A small-molecule ligand and the protein it binds are described below.
Small molecule (SMILES): O=P(O)(O)OC[C@H]1O[C@H](O[P](=O)(O)OP(=O)(O)O)[C@H](O)[C@@H]1O

Binding-site contacts:
Ligand atom O3P contacts residue GLN115 of chain 1.A at 3.4 Å.
Ligand atom O1P contacts residue THR116 of chain 1.A at 3.4 Å (h-bond).
Ligand atom C3 contacts residue GLU111 of chain 1.A at 3.4 Å.
Ligand atom C5 contacts residue ILE113 of chain 1.A at 3.2 Å (hydrophobic).
Ligand atom O3 contacts residue GLU111 of chain 1.A at 2.6 Å (salt-bridge).
Ligand atom O1B contacts residue MG1 of chain 1.D at 2.3 Å.
Ligand atom C5 contacts residue 7HP1 of chain 1.E at 3.5 Å.
Ligand atom O1P contacts residue GLN115 of chain 1.A at 2.8 Å (h-bond).
Ligand atom O2A contacts residue MG1 of chain 1.D at 2.2 Å.
Ligand atom O1B contacts residue ASP171 of chain 1.A at 3.0 Å (salt-bridge).
Ligand atom O3 contacts residue MG1 of chain 1.C at 2.6 Å.
Ligand atom C3 contacts residue MG1 of chain 1.C at 3.3 Å.
Ligand atom O1P contacts residue VAL114 of chain 1.A at 3.5 Å.
Ligand atom O2 contacts residue ASP112 of chain 1.A at 2.9 Å (salt-bridge).
Ligand atom C3 contacts residue ASP112 of chain 1.A at 3.5 Å.
Ligand atom P contacts residue THR116 of chain 1.A at 3.5 Å.
Ligand atom O3A contacts residue MG1 of chain 1.C at 3.4 Å.
Ligand atom C1 contacts residue 7HP1 of chain 1.E at 3.7 Å.
Ligand atom O2 contacts residue MG1 of chain 1.C at 2.4 Å.
Ligand atom PB contacts residue MG1 of chain 1.C at 3.3 Å.
Ligand atom O2B contacts residue LYS52 of chain 1.A at 2.9 Å (salt-bridge).
Ligand atom O2P contacts residue THR116 of chain 1.A at 3.6 Å.
Ligand atom O2B contacts residue ARG177 of chain 1.A at 3.7 Å.
Ligand atom PA contacts residue MG1 of chain 1.D at 3.4 Å.
Ligand atom O1B contacts residue ARG177 of chain 1.A at 2.9 Å (salt-bridge).
Ligand atom C2 contacts residue ASP112 of chain 1.A at 3.5 Å.
Ligand atom O3P contacts residue THR116 of chain 1.A at 2.7 Å (h-bond).
Ligand atom C4 contacts residue ILE113 of chain 1.A at 3.7 Å (hydrophobic).
Ligand atom C1 contacts residue MG1 of chain 1.C at 3.7 Å.
Ligand atom PB contacts residue LYS52 of chain 1.A at 3.7 Å.
Ligand atom PB contacts residue MG1 of chain 1.D at 3.5 Å.
Ligand atom O5 contacts residue 7HP1 of chain 1.E at 3.4 Å (h-bond).
Ligand atom C2 contacts residue ILE113 of chain 1.A at 3.5 Å (hydrophobic).
Ligand atom C2 contacts residue MG1 of chain 1.C at 3.3 Å.
Ligand atom C3 contacts residue ILE113 of chain 1.A at 3.3 Å (hydrophobic).
Ligand atom O3B contacts residue LYS52 of chain 1.A at 3.3 Å (salt-bridge).
Ligand atom O1P contacts residue ALA117 of chain 1.A at 3.2 Å (h-bond).
Ligand atom O3B contacts residue MG1 of chain 1.C at 2.1 Å.
Ligand atom O3B contacts residue GLY53 of chain 1.A at 2.9 Å (h-bond).
Ligand atom O1 contacts residue MG1 of chain 1.C at 2.8 Å.

Sequence of chain 1.A:
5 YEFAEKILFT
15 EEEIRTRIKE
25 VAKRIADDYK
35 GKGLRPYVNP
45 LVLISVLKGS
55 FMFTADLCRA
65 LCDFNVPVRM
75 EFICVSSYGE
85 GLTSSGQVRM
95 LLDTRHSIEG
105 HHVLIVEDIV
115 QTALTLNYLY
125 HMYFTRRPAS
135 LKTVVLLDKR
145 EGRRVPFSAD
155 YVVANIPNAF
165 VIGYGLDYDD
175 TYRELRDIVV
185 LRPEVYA